The small molecule below binds the protein below.
Small molecule (SMILES): N[C@@H](CCCC[NH3+])C(=O)O

Binding-site contacts:
Ligand atom N contacts residue HIS231 of chain 1.A at 4.0 Å.
Ligand atom CB contacts residue LEU202 of chain 1.A at 3.9 Å (hydrophobic).
Ligand atom O contacts residue HIS231 of chain 1.A at 4.1 Å.
Ligand atom O contacts residue ASN112 of chain 1.A at 2.6 Å (h-bond).
Ligand atom NZ contacts residue ASN111 of chain 1.A at 3.2 Å (h-bond).
Ligand atom CD contacts residue ASN111 of chain 1.A at 4.2 Å.
Ligand atom CE contacts residue PHE130 of chain 1.A at 3.5 Å (hydrophobic).
Ligand atom C contacts residue HIS231 of chain 1.A at 3.8 Å.
Ligand atom N contacts residue VAL1 of chain 1.B at 1.3 Å.
Ligand atom CA contacts residue ARG203 of chain 1.A at 4.3 Å.
Ligand atom CG contacts residue VAL1 of chain 1.B at 3.8 Å (hydrophobic).
Ligand atom CA contacts residue VAL1 of chain 1.B at 2.4 Å (hydrophobic).
Ligand atom CG contacts residue ASN111 of chain 1.A at 4.3 Å.
Ligand atom CB contacts residue ARG203 of chain 1.A at 4.3 Å.
Ligand atom OXT contacts residue HIS231 of chain 1.A at 3.5 Å (h-bond).
Ligand atom CG contacts residue LEU202 of chain 1.A at 4.2 Å (hydrophobic).
Ligand atom CD contacts residue PHE130 of chain 1.A at 4.4 Å (hydrophobic).
Ligand atom CG contacts residue ASN112 of chain 1.A at 3.7 Å.
Ligand atom CE contacts residue ASN111 of chain 1.A at 2.9 Å.
Ligand atom C contacts residue VAL1 of chain 1.B at 3.7 Å (hydrophobic).
Ligand atom N contacts residue ASN112 of chain 1.A at 3.1 Å (h-bond).
Ligand atom CA contacts residue HIS231 of chain 1.A at 3.7 Å.
Ligand atom CE contacts residue ASN112 of chain 1.A at 4.4 Å.
Ligand atom CD contacts residue LEU202 of chain 1.A at 4.5 Å (hydrophobic).
Ligand atom C contacts residue ASN112 of chain 1.A at 3.6 Å.
Ligand atom O contacts residue VAL1 of chain 1.B at 4.2 Å.
Ligand atom CA contacts residue ASN112 of chain 1.A at 4.1 Å.
Ligand atom NZ contacts residue PHE130 of chain 1.A at 4.5 Å.
Ligand atom CB contacts residue VAL1 of chain 1.B at 3.2 Å (hydrophobic).

Sequence of chain 1.A:
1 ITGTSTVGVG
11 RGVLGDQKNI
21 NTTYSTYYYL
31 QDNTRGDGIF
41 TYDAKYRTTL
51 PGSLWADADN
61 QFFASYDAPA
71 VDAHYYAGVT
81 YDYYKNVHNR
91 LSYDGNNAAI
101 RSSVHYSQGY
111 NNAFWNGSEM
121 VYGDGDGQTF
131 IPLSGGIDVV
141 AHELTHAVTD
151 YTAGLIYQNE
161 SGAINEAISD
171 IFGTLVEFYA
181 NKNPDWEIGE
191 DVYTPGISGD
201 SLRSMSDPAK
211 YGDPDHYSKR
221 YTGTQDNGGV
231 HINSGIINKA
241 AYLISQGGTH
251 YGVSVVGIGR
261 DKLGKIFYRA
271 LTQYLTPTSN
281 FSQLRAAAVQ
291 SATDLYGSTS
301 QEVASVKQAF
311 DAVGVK